Binding-site contacts:
Ligand atom C1 contacts residue LYS147 of chain 1.A at 3.7 Å.
Ligand atom N2 contacts residue ASN149 of chain 1.A at 2.9 Å (h-bond).
Ligand atom C5 contacts residue ASN149 of chain 1.A at 3.7 Å.
Ligand atom C7 contacts residue ASN149 of chain 1.A at 3.5 Å.
Ligand atom O6 contacts residue ASN149 of chain 1.A at 4.3 Å.
Ligand atom C8 contacts residue ASN148 of chain 1.A at 3.8 Å.
Ligand atom C7 contacts residue LYS147 of chain 1.A at 3.7 Å.
Ligand atom C2 contacts residue LYS147 of chain 1.A at 3.9 Å.
Ligand atom O5 contacts residue ASN149 of chain 1.A at 2.4 Å (h-bond).
Ligand atom C3 contacts residue ASN149 of chain 1.A at 3.9 Å.
Ligand atom N2 contacts residue ASN148 of chain 1.A at 4.5 Å.
Ligand atom C4 contacts residue ASN149 of chain 1.A at 4.3 Å.
Ligand atom C2 contacts residue ASN149 of chain 1.A at 2.5 Å.
Ligand atom C8 contacts residue LYS147 of chain 1.A at 3.8 Å.
Ligand atom O7 contacts residue ASN149 of chain 1.A at 3.7 Å.
Ligand atom N2 contacts residue LYS147 of chain 1.A at 3.0 Å (salt-bridge).
Ligand atom C1 contacts residue ASN149 of chain 1.A at 1.5 Å.
Ligand atom C7 contacts residue ASN148 of chain 1.A at 4.4 Å.

Sequence of chain 1.A:
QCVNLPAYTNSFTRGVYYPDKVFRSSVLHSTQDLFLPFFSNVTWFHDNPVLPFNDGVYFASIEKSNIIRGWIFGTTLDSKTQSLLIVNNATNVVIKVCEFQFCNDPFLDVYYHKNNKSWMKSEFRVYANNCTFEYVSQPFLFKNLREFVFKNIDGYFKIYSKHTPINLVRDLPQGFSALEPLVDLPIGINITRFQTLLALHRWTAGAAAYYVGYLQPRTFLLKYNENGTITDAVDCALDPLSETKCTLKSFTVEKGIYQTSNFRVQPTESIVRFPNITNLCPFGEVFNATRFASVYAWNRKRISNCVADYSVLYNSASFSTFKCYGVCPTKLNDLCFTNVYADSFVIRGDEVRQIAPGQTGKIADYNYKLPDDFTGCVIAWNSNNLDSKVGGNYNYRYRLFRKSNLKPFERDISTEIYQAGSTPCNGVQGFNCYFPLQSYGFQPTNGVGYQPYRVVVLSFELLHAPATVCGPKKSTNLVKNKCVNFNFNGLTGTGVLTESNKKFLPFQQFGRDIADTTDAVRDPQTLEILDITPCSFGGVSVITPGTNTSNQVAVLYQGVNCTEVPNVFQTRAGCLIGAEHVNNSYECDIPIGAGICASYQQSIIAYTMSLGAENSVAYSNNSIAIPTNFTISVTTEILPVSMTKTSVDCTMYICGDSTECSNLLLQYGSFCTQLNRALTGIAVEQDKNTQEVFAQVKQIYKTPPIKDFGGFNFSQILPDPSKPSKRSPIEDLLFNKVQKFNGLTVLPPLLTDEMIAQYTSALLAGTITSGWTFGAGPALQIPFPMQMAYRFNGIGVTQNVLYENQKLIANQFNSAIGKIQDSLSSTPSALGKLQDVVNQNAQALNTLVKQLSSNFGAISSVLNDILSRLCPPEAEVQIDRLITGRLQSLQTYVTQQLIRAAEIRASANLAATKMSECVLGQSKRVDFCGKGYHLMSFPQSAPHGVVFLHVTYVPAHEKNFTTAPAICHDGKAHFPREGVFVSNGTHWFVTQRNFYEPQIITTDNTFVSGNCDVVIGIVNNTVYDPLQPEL

The small molecule below binds the protein below.
Small molecule (SMILES): CC(=O)N[C@@H]1[C@@H](O)[C@H](O)[C@@H](CO)O[C@H]1O